This small molecule binds to this protein.
Small molecule (SMILES): Nc1nc2c(c(=O)[nH]1)N=C(CNc1ccc(C(=O)O)cc1)CN2

Binding-site contacts:
Ligand atom C7 contacts residue ARG274 of chain 1.B at 3.8 Å.
Ligand atom N2 contacts residue ASN140 of chain 1.B at 2.5 Å (h-bond).
Ligand atom C20 contacts residue LYS240 of chain 1.B at 3.9 Å.
Ligand atom C17 contacts residue LYS240 of chain 1.B at 3.8 Å.
Ligand atom O23 contacts residue SO41 of chain 1.M at 3.8 Å.
Ligand atom C16 contacts residue LYS240 of chain 1.B at 3.7 Å.
Ligand atom O4 contacts residue GLY236 of chain 1.B at 3.4 Å (h-bond).
Ligand atom N1 contacts residue ILE142 of chain 1.B at 3.7 Å.
Ligand atom C19 contacts residue GLY208 of chain 1.B at 3.7 Å.
Ligand atom C4 contacts residue LYS240 of chain 1.B at 3.7 Å.
Ligand atom O22 contacts residue SER241 of chain 1.B at 2.6 Å (h-bond).
Ligand atom C21 contacts residue SER241 of chain 1.B at 3.1 Å.
Ligand atom O23 contacts residue LYS240 of chain 1.B at 3.3 Å.
Ligand atom N2 contacts residue ASP204 of chain 1.B at 3.1 Å (salt-bridge).
Ligand atom C6 contacts residue PHE209 of chain 1.B at 3.5 Å (hydrophobic).
Ligand atom C5 contacts residue ARG274 of chain 1.B at 3.4 Å.
Ligand atom C10 contacts residue SO41 of chain 1.I at 3.6 Å.
Ligand atom C9 contacts residue ARG274 of chain 1.B at 3.6 Å.
Ligand atom N3 contacts residue MET165 of chain 1.B at 3.8 Å.
Ligand atom N5 contacts residue PHE209 of chain 1.B at 3.5 Å.
Ligand atom C5 contacts residue PHE209 of chain 1.B at 3.8 Å (hydrophobic).
Ligand atom N8 contacts residue ASP121 of chain 1.B at 3.3 Å (salt-bridge).
Ligand atom N11 contacts residue PHE209 of chain 1.B at 3.3 Å.
Ligand atom N1 contacts residue ASN140 of chain 1.B at 3.3 Å (h-bond).
Ligand atom C9 contacts residue ILE142 of chain 1.B at 3.9 Å (hydrophobic).
Ligand atom O23 contacts residue SER241 of chain 1.B at 2.5 Å (h-bond).
Ligand atom N8 contacts residue ILE142 of chain 1.B at 3.7 Å.
Ligand atom C15 contacts residue LYS240 of chain 1.B at 3.6 Å.
Ligand atom C2 contacts residue ASP204 of chain 1.B at 3.4 Å.
Ligand atom O4 contacts residue LYS240 of chain 1.B at 2.7 Å (salt-bridge).
Ligand atom N5 contacts residue ARG274 of chain 1.B at 3.3 Å (salt-bridge).
Ligand atom C18 contacts residue LYS240 of chain 1.B at 3.8 Å.
Ligand atom N5 contacts residue LYS240 of chain 1.B at 3.2 Å (salt-bridge).
Ligand atom C21 contacts residue LYS240 of chain 1.B at 3.8 Å.
Ligand atom C2 contacts residue ASN140 of chain 1.B at 3.5 Å.
Ligand atom N3 contacts residue ASP204 of chain 1.B at 2.7 Å (salt-bridge).
Ligand atom C6 contacts residue ARG274 of chain 1.B at 3.3 Å.
Ligand atom N8 contacts residue ARG274 of chain 1.B at 3.6 Å.
Ligand atom C10 contacts residue LYS240 of chain 1.B at 3.7 Å.
Ligand atom C16 contacts residue SO41 of chain 1.I at 3.8 Å.

Sequence of chain 1.B:
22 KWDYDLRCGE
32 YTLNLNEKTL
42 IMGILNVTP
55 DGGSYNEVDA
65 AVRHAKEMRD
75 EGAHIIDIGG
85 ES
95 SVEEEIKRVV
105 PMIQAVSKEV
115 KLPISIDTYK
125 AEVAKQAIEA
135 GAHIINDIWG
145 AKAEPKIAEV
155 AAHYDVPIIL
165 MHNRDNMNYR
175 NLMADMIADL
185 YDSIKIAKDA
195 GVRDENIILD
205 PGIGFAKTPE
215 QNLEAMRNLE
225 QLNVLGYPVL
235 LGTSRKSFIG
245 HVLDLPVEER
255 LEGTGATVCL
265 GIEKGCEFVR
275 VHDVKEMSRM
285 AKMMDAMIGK